The small molecule below binds the protein below.
Small molecule (SMILES): CC(C)CCC[C@@H](C)[C@H]1CC[C@H]2[C@@H]3CC=C4C[C@@H](O)CC[C@]4(C)[C@H]3CC[C@]12C

Binding-site contacts:
Ligand atom C21 contacts residue VAL502 of chain 1.A at 3.5 Å (hydrophobic).
Ligand atom C9 contacts residue PHE379 of chain 1.A at 4.4 Å (hydrophobic).
Ligand atom O1 contacts residue VAL383 of chain 1.A at 4.3 Å.
Ligand atom C14 contacts residue LEU382 of chain 1.A at 4.5 Å (hydrophobic).
Ligand atom C27 contacts residue GLY711 of chain 1.A at 4.0 Å.
Ligand atom C3 contacts residue VAL383 of chain 1.A at 3.8 Å (hydrophobic).
Ligand atom C4 contacts residue VAL383 of chain 1.A at 4.2 Å (hydrophobic).
Ligand atom C27 contacts residue LEU707 of chain 1.A at 4.5 Å (hydrophobic).
Ligand atom C22 contacts residue VAL502 of chain 1.A at 3.5 Å (hydrophobic).
Ligand atom C26 contacts residue LEU707 of chain 1.A at 3.9 Å (hydrophobic).
Ligand atom C12 contacts residue PHE379 of chain 1.A at 3.7 Å (hydrophobic).
Ligand atom C20 contacts residue VAL502 of chain 1.A at 4.3 Å (hydrophobic).
Ligand atom C11 contacts residue PHE379 of chain 1.A at 3.9 Å (hydrophobic).
Ligand atom C1 contacts residue PHE379 of chain 1.A at 4.1 Å (hydrophobic).
Ligand atom C26 contacts residue VAL502 of chain 1.A at 3.8 Å (hydrophobic).
Ligand atom C26 contacts residue GLY711 of chain 1.A at 4.2 Å.
Ligand atom C7 contacts residue LEU382 of chain 1.A at 4.5 Å (hydrophobic).
Ligand atom C26 contacts residue ILE498 of chain 1.A at 4.2 Å (hydrophobic).

Sequence of chain 1.A:
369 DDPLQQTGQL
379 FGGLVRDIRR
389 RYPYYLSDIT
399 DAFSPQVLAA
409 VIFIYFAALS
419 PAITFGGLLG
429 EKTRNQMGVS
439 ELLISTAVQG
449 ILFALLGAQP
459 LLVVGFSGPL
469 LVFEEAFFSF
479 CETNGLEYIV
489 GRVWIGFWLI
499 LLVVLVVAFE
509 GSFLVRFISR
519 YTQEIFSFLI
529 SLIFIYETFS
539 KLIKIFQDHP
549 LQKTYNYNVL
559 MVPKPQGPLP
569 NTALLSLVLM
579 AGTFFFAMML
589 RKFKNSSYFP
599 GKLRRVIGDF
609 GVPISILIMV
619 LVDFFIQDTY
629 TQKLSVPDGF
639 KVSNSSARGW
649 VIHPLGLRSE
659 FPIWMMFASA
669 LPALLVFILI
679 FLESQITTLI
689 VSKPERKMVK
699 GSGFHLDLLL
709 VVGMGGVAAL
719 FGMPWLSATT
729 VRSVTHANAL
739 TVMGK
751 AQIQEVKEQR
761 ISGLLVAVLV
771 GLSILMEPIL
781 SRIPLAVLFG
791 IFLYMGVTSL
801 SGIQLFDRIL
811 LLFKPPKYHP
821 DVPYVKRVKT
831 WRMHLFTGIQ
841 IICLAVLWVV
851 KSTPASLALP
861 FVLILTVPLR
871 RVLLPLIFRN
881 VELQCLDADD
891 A